Binding-site contacts:
Ligand atom C6 contacts residue VAL47 of chain 1.A at 3.7 Å (hydrophobic).
Ligand atom C11 contacts residue SER88 of chain 1.A at 3.7 Å.
Ligand atom C6 contacts residue SER45 of chain 1.A at 3.4 Å.
Ligand atom C1 contacts residue ASN23 of chain 1.A at 3.7 Å.
Ligand atom C26 contacts residue SER112 of chain 1.A at 3.6 Å.
Ligand atom S1 contacts residue TRP79 of chain 1.A at 3.6 Å.
Ligand atom S1 contacts residue TRP92 of chain 1.A at 3.7 Å.
Ligand atom O2 contacts residue ALA49 of chain 1.A at 2.8 Å (h-bond).
Ligand atom C7 contacts residue TRP79 of chain 1.A at 3.7 Å (hydrophobic).
Ligand atom C11 contacts residue LEU110 of chain 1.A at 3.6 Å (hydrophobic).
Ligand atom C4 contacts residue TRP120 of chain 3.A at 3.8 Å (hydrophobic).
Ligand atom N2 contacts residue VAL47 of chain 1.A at 3.6 Å.
Ligand atom O1 contacts residue ASN23 of chain 1.A at 3.0 Å (h-bond).
Ligand atom C1 contacts residue TYR43 of chain 1.A at 3.5 Å (hydrophobic).
Ligand atom C9 contacts residue ALA49 of chain 1.A at 3.6 Å (hydrophobic).
Ligand atom O1 contacts residue TYR43 of chain 1.A at 2.6 Å (h-bond).
Ligand atom C20 contacts residue SER112 of chain 1.A at 3.6 Å.
Ligand atom O2 contacts residue GLY48 of chain 1.A at 3.6 Å.
Ligand atom C5 contacts residue TRP120 of chain 3.A at 3.7 Å (hydrophobic).
Ligand atom N2 contacts residue SER45 of chain 1.A at 3.0 Å (h-bond).
Ligand atom C3 contacts residue TRP108 of chain 1.A at 3.3 Å (hydrophobic).
Ligand atom C9 contacts residue TRP79 of chain 1.A at 3.5 Å (hydrophobic).
Ligand atom C1 contacts residue LEU25 of chain 1.A at 3.7 Å (hydrophobic).
Ligand atom C22 contacts residue SER112 of chain 1.A at 3.7 Å.
Ligand atom C1 contacts residue ASP128 of chain 1.A at 3.7 Å.
Ligand atom C17 contacts residue ALA49 of chain 1.A at 3.9 Å (hydrophobic).
Ligand atom C4 contacts residue VAL47 of chain 1.A at 3.8 Å (hydrophobic).
Ligand atom N1 contacts residue ASP128 of chain 1.A at 2.8 Å (salt-bridge).
Ligand atom C10 contacts residue ALA49 of chain 1.A at 3.7 Å (hydrophobic).
Ligand atom O1 contacts residue SER27 of chain 1.A at 2.6 Å (h-bond).
Ligand atom C18 contacts residue ALA49 of chain 1.A at 3.8 Å (hydrophobic).
Ligand atom C7 contacts residue LEU110 of chain 1.A at 3.7 Å (hydrophobic).
Ligand atom C8 contacts residue TRP79 of chain 1.A at 3.7 Å (hydrophobic).
Ligand atom N3 contacts residue SER88 of chain 1.A at 3.0 Å (h-bond).
Ligand atom C2 contacts residue TRP108 of chain 1.A at 3.8 Å (hydrophobic).
Ligand atom N1 contacts residue LEU25 of chain 1.A at 3.7 Å.
Ligand atom C2 contacts residue ASP128 of chain 1.A at 3.8 Å.
Ligand atom C1 contacts residue SER27 of chain 1.A at 3.6 Å.
Ligand atom S1 contacts residue THR90 of chain 1.A at 3.3 Å (h-bond).
Ligand atom O2 contacts residue TRP120 of chain 3.A at 3.6 Å.

Sequence of chain 1.A:
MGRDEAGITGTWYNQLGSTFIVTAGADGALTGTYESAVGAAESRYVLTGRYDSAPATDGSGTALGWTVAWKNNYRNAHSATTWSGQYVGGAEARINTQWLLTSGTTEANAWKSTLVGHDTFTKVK

A small-molecule ligand and the protein it binds are described below.
Small molecule (SMILES): [O][Cu]12<-n3ccccc3CCN->1(CCNC(=O)CCCC[C@@H]1SC[C@@H]3NC(=O)N[C@@H]31)CCc1ccccn->21

Sequence of chain 3.A:
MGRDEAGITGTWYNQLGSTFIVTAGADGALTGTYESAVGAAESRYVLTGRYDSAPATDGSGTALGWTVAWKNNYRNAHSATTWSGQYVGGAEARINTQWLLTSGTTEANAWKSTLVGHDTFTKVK